Binding-site contacts:
Ligand atom C6 contacts residue SER140 of chain 1.B at 4.0 Å.
Ligand atom N1 contacts residue LEU190 of chain 1.B at 4.0 Å.
Ligand atom O8 contacts residue ARG94 of chain 1.B at 2.8 Å (salt-bridge).
Ligand atom O9 contacts residue ARG94 of chain 1.B at 2.8 Å (salt-bridge).
Ligand atom C12 contacts residue GLU191 of chain 1.B at 3.7 Å.
Ligand atom C3 contacts residue GLU191 of chain 1.B at 2.8 Å.
Ligand atom C4 contacts residue TYR218 of chain 1.B at 4.0 Å (hydrophobic).
Ligand atom N5 contacts residue THR89 of chain 1.B at 3.5 Å (h-bond).
Ligand atom O2 contacts residue MET194 of chain 1.B at 3.4 Å.
Ligand atom C7 contacts residue SER140 of chain 1.B at 3.5 Å.
Ligand atom C10 contacts residue GLU191 of chain 1.B at 3.8 Å.
Ligand atom C10 contacts residue SER140 of chain 1.B at 3.6 Å.
Ligand atom C4 contacts residue MET194 of chain 1.B at 3.5 Å (hydrophobic).
Ligand atom O8 contacts residue GLY139 of chain 1.B at 3.4 Å.
Ligand atom N5 contacts residue GLU191 of chain 1.B at 2.8 Å (salt-bridge).
Ligand atom N5 contacts residue TYR218 of chain 1.B at 4.1 Å.
Ligand atom C4 contacts residue PRO87 of chain 1.B at 3.2 Å (hydrophobic).
Ligand atom C6 contacts residue TYR59 of chain 1.B at 3.5 Å (hydrophobic).
Ligand atom O2 contacts residue GLU191 of chain 1.B at 3.2 Å (salt-bridge).
Ligand atom O8 contacts residue SER140 of chain 1.B at 2.9 Å (h-bond).
Ligand atom O13 contacts residue THR141 of chain 1.B at 2.6 Å (h-bond).
Ligand atom O9 contacts residue TYR59 of chain 1.B at 3.8 Å.
Ligand atom C4 contacts residue GLU191 of chain 1.B at 2.8 Å.
Ligand atom C12 contacts residue THR141 of chain 1.B at 3.4 Å.
Ligand atom C6 contacts residue GLU191 of chain 1.B at 3.9 Å.
Ligand atom O9 contacts residue THR89 of chain 1.B at 2.9 Å (h-bond).
Ligand atom N5 contacts residue TYR59 of chain 1.B at 3.8 Å.
Ligand atom O9 contacts residue PRO87 of chain 1.B at 3.7 Å.
Ligand atom N5 contacts residue PRO87 of chain 1.B at 2.9 Å (h-bond).
Ligand atom C3 contacts residue MET194 of chain 1.B at 3.9 Å (hydrophobic).
Ligand atom O9 contacts residue SER140 of chain 1.B at 4.0 Å.
Ligand atom C6 contacts residue PRO87 of chain 1.B at 4.0 Å (hydrophobic).
Ligand atom C7 contacts residue ARG94 of chain 1.B at 3.4 Å.
Ligand atom C7 contacts residue THR89 of chain 1.B at 3.9 Å.
Ligand atom O9 contacts residue LEU88 of chain 1.B at 3.6 Å.
Ligand atom C11 contacts residue GLU191 of chain 1.B at 3.3 Å.
Ligand atom N1 contacts residue GLU191 of chain 1.B at 3.5 Å (salt-bridge).
Ligand atom O8 contacts residue TYR59 of chain 1.B at 3.6 Å.
Ligand atom C7 contacts residue TYR59 of chain 1.B at 3.6 Å (hydrophobic).
Ligand atom C4 contacts residue TYR59 of chain 1.B at 3.5 Å (hydrophobic).

The small molecule below binds the protein below.
Small molecule (SMILES): O=C(O)[C@H]1Cc2c(O)noc2CN1

Sequence of chain 1.B:
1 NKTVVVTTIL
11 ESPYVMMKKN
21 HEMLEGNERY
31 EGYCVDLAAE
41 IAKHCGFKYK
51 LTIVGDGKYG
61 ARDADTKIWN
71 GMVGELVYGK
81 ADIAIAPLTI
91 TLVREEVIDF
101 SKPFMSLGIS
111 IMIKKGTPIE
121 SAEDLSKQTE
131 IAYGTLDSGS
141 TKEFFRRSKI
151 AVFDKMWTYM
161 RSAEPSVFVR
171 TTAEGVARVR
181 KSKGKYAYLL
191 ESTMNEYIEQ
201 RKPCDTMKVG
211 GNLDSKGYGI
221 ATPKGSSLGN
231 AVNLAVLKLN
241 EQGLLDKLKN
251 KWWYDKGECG